Binding-site contacts:
Ligand atom C5 contacts residue ASN318 of chain 1.C at 3.7 Å.
Ligand atom C3 contacts residue ASN318 of chain 1.C at 3.7 Å.
Ligand atom C7 contacts residue ASN318 of chain 1.C at 4.0 Å.
Ligand atom C3 contacts residue GLN567 of chain 1.C at 4.4 Å.
Ligand atom O7 contacts residue ASN318 of chain 1.C at 4.4 Å.
Ligand atom C4 contacts residue ASN318 of chain 1.C at 4.2 Å.
Ligand atom C1 contacts residue ASN318 of chain 1.C at 1.8 Å.
Ligand atom C8 contacts residue GLN567 of chain 1.C at 4.3 Å.
Ligand atom N2 contacts residue GLN567 of chain 1.C at 4.3 Å.
Ligand atom N2 contacts residue ASN318 of chain 1.C at 3.1 Å (h-bond).
Ligand atom O5 contacts residue ASN318 of chain 1.C at 2.3 Å (h-bond).
Ligand atom C2 contacts residue ASN318 of chain 1.C at 2.4 Å.
Ligand atom C8 contacts residue SER517 of chain 1.C at 3.7 Å.
Ligand atom O3 contacts residue ASN318 of chain 1.C at 4.1 Å.

A protein and the small-molecule ligand that binds it are described below.
Small molecule (SMILES): CC(=O)N[C@@H]1[C@@H](O)[C@H](O)[C@@H](CO)O[C@H]1O

Sequence of chain 1.C:
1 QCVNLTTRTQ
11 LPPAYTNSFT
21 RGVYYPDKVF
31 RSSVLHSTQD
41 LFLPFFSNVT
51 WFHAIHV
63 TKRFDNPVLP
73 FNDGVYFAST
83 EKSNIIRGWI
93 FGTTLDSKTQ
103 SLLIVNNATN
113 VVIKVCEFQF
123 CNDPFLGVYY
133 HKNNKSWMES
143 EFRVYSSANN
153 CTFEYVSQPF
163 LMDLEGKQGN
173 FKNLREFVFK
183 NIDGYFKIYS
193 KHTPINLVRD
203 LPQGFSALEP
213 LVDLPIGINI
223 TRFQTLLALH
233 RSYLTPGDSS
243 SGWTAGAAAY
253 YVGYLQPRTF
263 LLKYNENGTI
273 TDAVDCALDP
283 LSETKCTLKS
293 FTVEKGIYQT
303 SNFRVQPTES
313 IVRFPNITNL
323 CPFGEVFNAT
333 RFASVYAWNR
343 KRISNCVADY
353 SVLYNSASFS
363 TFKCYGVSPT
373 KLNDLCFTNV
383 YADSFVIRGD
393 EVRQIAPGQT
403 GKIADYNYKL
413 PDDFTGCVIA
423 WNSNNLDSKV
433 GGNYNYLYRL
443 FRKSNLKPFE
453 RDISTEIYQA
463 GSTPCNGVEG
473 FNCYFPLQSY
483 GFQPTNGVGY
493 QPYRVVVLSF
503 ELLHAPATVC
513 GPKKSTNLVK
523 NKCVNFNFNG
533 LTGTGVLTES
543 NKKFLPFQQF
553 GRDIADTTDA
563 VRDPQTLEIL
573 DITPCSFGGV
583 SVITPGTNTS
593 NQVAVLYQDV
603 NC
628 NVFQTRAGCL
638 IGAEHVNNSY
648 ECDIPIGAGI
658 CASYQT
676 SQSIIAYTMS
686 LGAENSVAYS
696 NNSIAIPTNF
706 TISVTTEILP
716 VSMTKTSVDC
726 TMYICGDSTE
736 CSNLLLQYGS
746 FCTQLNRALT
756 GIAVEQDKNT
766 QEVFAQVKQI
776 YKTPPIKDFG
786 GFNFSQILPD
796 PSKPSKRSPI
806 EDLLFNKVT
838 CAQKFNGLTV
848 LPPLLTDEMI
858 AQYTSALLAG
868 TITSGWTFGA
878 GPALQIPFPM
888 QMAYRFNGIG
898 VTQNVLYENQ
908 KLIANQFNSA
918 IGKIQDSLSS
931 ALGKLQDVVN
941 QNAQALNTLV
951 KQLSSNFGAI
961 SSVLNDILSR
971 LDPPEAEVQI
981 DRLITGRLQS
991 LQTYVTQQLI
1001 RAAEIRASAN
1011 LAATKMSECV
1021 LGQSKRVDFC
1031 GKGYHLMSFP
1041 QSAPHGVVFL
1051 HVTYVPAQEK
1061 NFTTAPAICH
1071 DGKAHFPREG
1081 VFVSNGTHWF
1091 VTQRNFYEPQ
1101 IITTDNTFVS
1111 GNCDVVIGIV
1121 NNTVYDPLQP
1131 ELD